Sequence of chain 1.A:
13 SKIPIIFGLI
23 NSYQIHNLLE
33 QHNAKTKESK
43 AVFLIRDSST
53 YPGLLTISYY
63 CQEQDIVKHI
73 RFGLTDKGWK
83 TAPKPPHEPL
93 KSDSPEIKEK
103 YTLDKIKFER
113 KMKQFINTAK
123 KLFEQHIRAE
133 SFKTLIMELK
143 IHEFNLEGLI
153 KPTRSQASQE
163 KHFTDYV

The small molecule below binds the protein below.
Small molecule (SMILES): N[C@@H](Cc1ccc(OP(=O)(O)O)cc1)C(=O)O

Binding-site contacts:
Ligand atom P contacts residue THR58 of chain 1.A at 3.8 Å.
Ligand atom P contacts residue THR52 of chain 1.A at 3.9 Å.
Ligand atom CB contacts residue PRO87 of chain 1.A at 3.9 Å (hydrophobic).
Ligand atom CZ contacts residue ARG48 of chain 1.A at 4.0 Å.
Ligand atom O2P contacts residue ARG48 of chain 1.A at 2.8 Å (salt-bridge).
Ligand atom O1P contacts residue THR52 of chain 1.A at 4.1 Å.
Ligand atom O2P contacts residue THR52 of chain 1.A at 4.0 Å.
Ligand atom O3P contacts residue ARG73 of chain 1.A at 3.0 Å (salt-bridge).
Ligand atom CA contacts residue HIS71 of chain 1.A at 3.6 Å.
Ligand atom P contacts residue ARG73 of chain 1.A at 3.7 Å.
Ligand atom OH contacts residue ARG73 of chain 1.A at 4.0 Å.
Ligand atom O3P contacts residue SER51 of chain 1.A at 3.4 Å (h-bond).
Ligand atom C contacts residue PRO87 of chain 1.A at 4.1 Å (hydrophobic).
Ligand atom O3P contacts residue THR52 of chain 1.A at 2.5 Å (h-bond).
Ligand atom CZ contacts residue HIS71 of chain 1.A at 3.9 Å.
Ligand atom O contacts residue LYS86 of chain 1.A at 2.9 Å (salt-bridge).
Ligand atom O1P contacts residue THR58 of chain 1.A at 2.8 Å (h-bond).
Ligand atom CZ contacts residue THR58 of chain 1.A at 4.1 Å.
Ligand atom CE2 contacts residue HIS71 of chain 1.A at 3.5 Å.
Ligand atom C contacts residue LYS86 of chain 1.A at 3.6 Å.
Ligand atom OH contacts residue THR58 of chain 1.A at 3.8 Å.
Ligand atom O1P contacts residue SER51 of chain 1.A at 3.7 Å.
Ligand atom P contacts residue ARG48 of chain 1.A at 4.0 Å.
Ligand atom CD1 contacts residue ARG73 of chain 1.A at 3.5 Å.
Ligand atom OXT contacts residue LYS86 of chain 1.A at 3.5 Å (salt-bridge).
Ligand atom P contacts residue SER50 of chain 1.A at 3.8 Å.
Ligand atom CD2 contacts residue HIS71 of chain 1.A at 3.7 Å.
Ligand atom CD2 contacts residue ARG73 of chain 1.A at 3.4 Å.
Ligand atom CE1 contacts residue ARG73 of chain 1.A at 3.4 Å.
Ligand atom P contacts residue SER51 of chain 1.A at 3.6 Å.
Ligand atom CZ contacts residue ARG73 of chain 1.A at 3.4 Å.
Ligand atom O2P contacts residue SER51 of chain 1.A at 2.7 Å (h-bond).
Ligand atom CE2 contacts residue ARG73 of chain 1.A at 3.3 Å.
Ligand atom O2P contacts residue SER50 of chain 1.A at 3.8 Å.
Ligand atom O contacts residue PRO87 of chain 1.A at 4.0 Å.
Ligand atom O1P contacts residue ARG73 of chain 1.A at 2.8 Å (salt-bridge).
Ligand atom O1P contacts residue SER50 of chain 1.A at 2.6 Å (h-bond).
Ligand atom CG contacts residue ARG73 of chain 1.A at 3.6 Å.
Ligand atom OH contacts residue ARG48 of chain 1.A at 3.1 Å (salt-bridge).
Ligand atom CE2 contacts residue THR58 of chain 1.A at 3.6 Å.